Sequence of chain 1.A:
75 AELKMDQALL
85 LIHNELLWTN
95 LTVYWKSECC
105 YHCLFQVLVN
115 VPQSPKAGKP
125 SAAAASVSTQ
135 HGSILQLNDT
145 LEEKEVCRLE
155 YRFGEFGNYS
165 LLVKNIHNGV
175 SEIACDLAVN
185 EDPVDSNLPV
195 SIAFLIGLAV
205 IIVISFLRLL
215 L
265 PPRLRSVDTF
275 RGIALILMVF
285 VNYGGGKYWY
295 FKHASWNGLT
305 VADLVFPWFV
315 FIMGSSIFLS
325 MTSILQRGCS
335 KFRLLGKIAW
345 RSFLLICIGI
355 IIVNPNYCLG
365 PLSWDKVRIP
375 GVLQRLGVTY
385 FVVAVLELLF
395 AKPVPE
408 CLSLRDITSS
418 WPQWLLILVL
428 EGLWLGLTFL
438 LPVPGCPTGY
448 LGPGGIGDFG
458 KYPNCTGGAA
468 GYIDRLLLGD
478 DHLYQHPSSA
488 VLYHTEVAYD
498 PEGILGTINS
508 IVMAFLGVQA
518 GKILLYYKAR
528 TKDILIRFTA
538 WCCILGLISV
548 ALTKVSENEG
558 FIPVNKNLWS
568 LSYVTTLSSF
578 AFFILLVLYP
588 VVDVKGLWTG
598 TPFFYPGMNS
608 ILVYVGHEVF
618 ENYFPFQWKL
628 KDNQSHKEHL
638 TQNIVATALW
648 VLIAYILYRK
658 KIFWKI

This small molecule binds to this protein.
Small molecule (SMILES): CC(=O)N[C@H]1[C@H](O[C@H]2[C@H](O)[C@@H](NC(C)=O)CO[C@@H]2CO)O[C@H](CO)[C@@H](O)[C@@H]1O

Binding-site contacts:
Ligand atom O5 contacts residue GLU149 of chain 1.A at 3.8 Å.
Ligand atom C7 contacts residue TYR98 of chain 1.A at 4.0 Å (hydrophobic).
Ligand atom C6 contacts residue LYS148 of chain 1.A at 4.2 Å.
Ligand atom C5 contacts residue GLU149 of chain 1.A at 4.3 Å.
Ligand atom C5 contacts residue ASN142 of chain 1.A at 3.6 Å.
Ligand atom C8 contacts residue TYR98 of chain 1.A at 3.5 Å (hydrophobic).
Ligand atom C3 contacts residue ASN142 of chain 1.A at 3.8 Å.
Ligand atom C2 contacts residue GLN140 of chain 1.A at 3.9 Å.
Ligand atom O7 contacts residue TYR98 of chain 1.A at 4.4 Å.
Ligand atom C6 contacts residue GLU149 of chain 1.A at 4.0 Å.
Ligand atom C1 contacts residue GLN140 of chain 1.A at 3.8 Å.
Ligand atom C2 contacts residue ASN142 of chain 1.A at 2.5 Å.
Ligand atom N2 contacts residue ASN142 of chain 1.A at 2.9 Å (h-bond).
Ligand atom N2 contacts residue GLN140 of chain 1.A at 3.1 Å (h-bond).
Ligand atom C3 contacts residue GLN140 of chain 1.A at 4.3 Å.
Ligand atom C8 contacts residue PHE109 of chain 1.A at 3.7 Å (hydrophobic).
Ligand atom O6 contacts residue GLU149 of chain 1.A at 3.5 Å.
Ligand atom C4 contacts residue ASN142 of chain 1.A at 4.2 Å.
Ligand atom C7 contacts residue GLN140 of chain 1.A at 4.0 Å.
Ligand atom N2 contacts residue TYR98 of chain 1.A at 4.1 Å.
Ligand atom O5 contacts residue ASN142 of chain 1.A at 2.3 Å (h-bond).
Ligand atom C1 contacts residue ASN142 of chain 1.A at 1.4 Å.
Ligand atom O5 contacts residue LYS148 of chain 1.A at 4.0 Å.
Ligand atom O5 contacts residue GLU147 of chain 1.A at 3.4 Å (salt-bridge).
Ligand atom C7 contacts residue ASN142 of chain 1.A at 3.9 Å.
Ligand atom O7 contacts residue ASN142 of chain 1.A at 4.3 Å.
Ligand atom O6 contacts residue LYS148 of chain 1.A at 4.4 Å.
Ligand atom C5 contacts residue GLU147 of chain 1.A at 4.1 Å.
Ligand atom C6 contacts residue GLU147 of chain 1.A at 3.7 Å.
Ligand atom C8 contacts residue GLN140 of chain 1.A at 4.0 Å.
Ligand atom C1 contacts residue GLU147 of chain 1.A at 4.5 Å.